Sequence of chain 2.C:
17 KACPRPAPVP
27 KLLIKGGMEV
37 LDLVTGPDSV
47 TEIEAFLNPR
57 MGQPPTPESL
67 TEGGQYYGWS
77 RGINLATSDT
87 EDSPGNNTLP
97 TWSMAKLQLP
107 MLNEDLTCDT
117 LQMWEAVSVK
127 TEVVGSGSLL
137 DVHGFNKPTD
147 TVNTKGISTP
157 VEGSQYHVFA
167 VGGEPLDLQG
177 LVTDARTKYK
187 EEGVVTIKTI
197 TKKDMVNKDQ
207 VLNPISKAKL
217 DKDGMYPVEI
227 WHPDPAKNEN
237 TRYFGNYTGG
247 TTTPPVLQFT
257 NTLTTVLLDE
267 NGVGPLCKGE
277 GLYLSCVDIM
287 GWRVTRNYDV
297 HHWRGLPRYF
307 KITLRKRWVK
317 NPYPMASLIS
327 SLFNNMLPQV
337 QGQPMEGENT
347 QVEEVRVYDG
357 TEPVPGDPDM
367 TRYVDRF

Binding-site contacts:
Ligand atom O1A contacts residue TYR72 of chain 2.C at 4.0 Å.
Ligand atom O4 contacts residue TYR72 of chain 2.C at 4.0 Å.
Ligand atom O4 contacts residue GLY78 of chain 2.C at 3.4 Å.
Ligand atom C6 contacts residue TYR72 of chain 2.C at 3.7 Å (hydrophobic).
Ligand atom C6 contacts residue ASN93 of chain 2.C at 3.9 Å.
Ligand atom O4 contacts residue THR291 of chain 2.C at 3.9 Å.
Ligand atom O8 contacts residue ARG77 of chain 2.C at 3.5 Å (salt-bridge).
Ligand atom C1 contacts residue TYR72 of chain 2.C at 4.3 Å (hydrophobic).
Ligand atom O1B contacts residue SER89 of chain 2.C at 4.4 Å.
Ligand atom N5 contacts residue TYR72 of chain 2.C at 2.9 Å (h-bond).
Ligand atom O1A contacts residue ARG77 of chain 2.C at 2.9 Å (salt-bridge).
Ligand atom C11 contacts residue ASP85 of chain 2.D at 4.0 Å.
Ligand atom C1 contacts residue GLY78 of chain 2.C at 4.0 Å.
Ligand atom C7 contacts residue TYR72 of chain 2.C at 4.3 Å (hydrophobic).
Ligand atom C3 contacts residue ARG77 of chain 2.C at 4.3 Å.
Ligand atom O4 contacts residue ILE79 of chain 2.C at 3.9 Å.
Ligand atom C4 contacts residue TYR72 of chain 2.C at 3.5 Å (hydrophobic).
Ligand atom O4 contacts residue HIS298 of chain 2.C at 3.1 Å (h-bond).
Ligand atom O6 contacts residue ASN93 of chain 2.C at 4.3 Å.
Ligand atom C10 contacts residue TYR72 of chain 2.C at 4.0 Å (hydrophobic).
Ligand atom C11 contacts residue TYR72 of chain 2.C at 4.2 Å (hydrophobic).
Ligand atom C8 contacts residue ARG77 of chain 2.C at 4.4 Å.
Ligand atom O10 contacts residue ASN293 of chain 2.C at 4.5 Å.
Ligand atom C3 contacts residue GLY78 of chain 2.C at 4.1 Å.
Ligand atom O1A contacts residue GLY78 of chain 2.C at 3.1 Å (h-bond).
Ligand atom C3 contacts residue GLY78 of chain 2.C at 3.8 Å.
Ligand atom C3 contacts residue HIS298 of chain 2.C at 4.0 Å.
Ligand atom O4 contacts residue ASN80 of chain 2.C at 4.4 Å.
Ligand atom C2 contacts residue GLY78 of chain 2.C at 4.0 Å.
Ligand atom O3 contacts residue GLY78 of chain 2.C at 3.5 Å.
Ligand atom C4 contacts residue HIS298 of chain 2.C at 3.9 Å.
Ligand atom O1B contacts residue TYR72 of chain 2.C at 4.2 Å.
Ligand atom C4 contacts residue GLY78 of chain 2.C at 3.5 Å.
Ligand atom C5 contacts residue TYR72 of chain 2.C at 3.5 Å (hydrophobic).
Ligand atom O1B contacts residue ARG77 of chain 2.C at 3.1 Å (salt-bridge).
Ligand atom C1 contacts residue ARG77 of chain 2.C at 3.4 Å.
Ligand atom O8 contacts residue TYR72 of chain 2.C at 4.0 Å.

Sequence of chain 2.D:
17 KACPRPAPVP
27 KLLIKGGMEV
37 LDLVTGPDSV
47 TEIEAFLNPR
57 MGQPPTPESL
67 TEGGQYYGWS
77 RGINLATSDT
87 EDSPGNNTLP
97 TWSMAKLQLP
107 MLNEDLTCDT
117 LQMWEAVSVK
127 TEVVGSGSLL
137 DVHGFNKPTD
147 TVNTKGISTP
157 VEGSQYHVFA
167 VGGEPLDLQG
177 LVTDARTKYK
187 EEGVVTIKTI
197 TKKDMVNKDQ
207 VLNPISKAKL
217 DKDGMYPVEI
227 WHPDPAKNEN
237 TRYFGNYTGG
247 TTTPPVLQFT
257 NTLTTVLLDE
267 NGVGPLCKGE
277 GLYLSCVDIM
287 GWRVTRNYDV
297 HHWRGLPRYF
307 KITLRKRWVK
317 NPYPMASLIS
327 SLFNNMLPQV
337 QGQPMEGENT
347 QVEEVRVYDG

A protein and the small-molecule ligand that binds it are described below.
Small molecule (SMILES): CC(=O)N[C@@H]1[C@@H](O[C@@H]2O[C@H](CO)[C@H](O)[C@H](O[C@]3(C(=O)O)C[C@H](O)[C@@H](NC(C)=O)[C@H]([C@H](O)[C@H](O)CO)O3)[C@H]2O)[C@H](O)[C@@H](CO[C@]2(C(=O)O)C[C@H](O)[C@@H](NC(C)=O)[C@H]([C@H](O)[C@H](O)CO)O2)O[C@H]1O